The small molecule below binds the protein below.
Small molecule (SMILES): CN(C)[C@@H]1C(O)=C(C(N)=O)C(=O)[C@@]2(O)C(O)=C3C(=O)c4c(O)cccc4[C@@](C)(O)[C@H]3[C@H](O)[C@@H]12

Binding-site contacts:
Ligand atom O1 contacts residue VAL112 of chain 1.A at 3.8 Å.
Ligand atom C8 contacts residue LEU169 of chain 2.A at 3.8 Å (hydrophobic).
Ligand atom C42 contacts residue SER137 of chain 1.A at 3.5 Å.
Ligand atom O12 contacts residue MG1 of chain 1.C at 2.0 Å.
Ligand atom C9 contacts residue MET176 of chain 2.A at 3.3 Å (hydrophobic).
Ligand atom O11 contacts residue MG1 of chain 1.C at 2.1 Å.
Ligand atom O13 contacts residue PHE85 of chain 1.A at 3.4 Å.
Ligand atom O5 contacts residue ILE133 of chain 1.A at 3.2 Å.
Ligand atom C4 contacts residue GLN115 of chain 1.A at 3.5 Å.
Ligand atom C21 contacts residue GLN115 of chain 1.A at 3.8 Å.
Ligand atom O21 contacts residue HIS63 of chain 1.A at 3.0 Å (h-bond).
Ligand atom O10 contacts residue THR102 of chain 1.A at 3.8 Å.
Ligand atom O5 contacts residue GLN115 of chain 1.A at 2.8 Å (h-bond).
Ligand atom C11 contacts residue MG1 of chain 1.C at 3.1 Å.
Ligand atom C8 contacts residue MET176 of chain 2.A at 3.7 Å (hydrophobic).
Ligand atom C5B contacts residue MG1 of chain 1.C at 3.5 Å.
Ligand atom C3 contacts residue HIS63 of chain 1.A at 3.7 Å.
Ligand atom O3 contacts residue HIS63 of chain 1.A at 2.8 Å (h-bond).
Ligand atom C4 contacts residue ASN81 of chain 1.A at 3.7 Å.
Ligand atom O10 contacts residue ARG103 of chain 1.A at 3.5 Å.
Ligand atom C21 contacts residue HIS63 of chain 1.A at 3.6 Å.
Ligand atom O6 contacts residue VAL112 of chain 1.A at 3.2 Å.
Ligand atom O6 contacts residue PRO104 of chain 1.A at 3.3 Å.
Ligand atom C41 contacts residue SER137 of chain 1.A at 3.7 Å.
Ligand atom C42 contacts residue ASN81 of chain 1.A at 3.0 Å.
Ligand atom C6A contacts residue PRO104 of chain 1.A at 3.8 Å (hydrophobic).
Ligand atom O21 contacts residue GLN115 of chain 1.A at 3.1 Å (h-bond).
Ligand atom C7 contacts residue LEU169 of chain 2.A at 3.7 Å (hydrophobic).
Ligand atom O3 contacts residue GLN115 of chain 1.A at 3.2 Å (h-bond).
Ligand atom C41 contacts residue PHE85 of chain 1.A at 3.5 Å (hydrophobic).
Ligand atom C2 contacts residue GLN115 of chain 1.A at 3.8 Å.
Ligand atom C41 contacts residue ASN81 of chain 1.A at 3.3 Å.
Ligand atom C12 contacts residue MG1 of chain 1.C at 3.0 Å.
Ligand atom O21 contacts residue SER66 of chain 1.A at 2.8 Å (h-bond).
Ligand atom C3 contacts residue GLN115 of chain 1.A at 3.4 Å.
Ligand atom C5 contacts residue GLN115 of chain 1.A at 3.3 Å.
Ligand atom N4 contacts residue ASN81 of chain 1.A at 2.7 Å (h-bond).
Ligand atom O12 contacts residue HIS99 of chain 1.A at 3.0 Å (h-bond).
Ligand atom C10 contacts residue PRO104 of chain 1.A at 3.7 Å (hydrophobic).
Ligand atom O3 contacts residue ASN81 of chain 1.A at 2.8 Å (h-bond).

Sequence of chain 2.A:
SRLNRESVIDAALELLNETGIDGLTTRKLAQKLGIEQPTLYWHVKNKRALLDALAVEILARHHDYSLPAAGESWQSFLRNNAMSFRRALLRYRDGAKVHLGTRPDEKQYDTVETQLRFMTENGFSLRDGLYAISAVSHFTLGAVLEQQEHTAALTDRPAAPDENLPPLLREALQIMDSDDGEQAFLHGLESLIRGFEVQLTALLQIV

Sequence of chain 1.A:
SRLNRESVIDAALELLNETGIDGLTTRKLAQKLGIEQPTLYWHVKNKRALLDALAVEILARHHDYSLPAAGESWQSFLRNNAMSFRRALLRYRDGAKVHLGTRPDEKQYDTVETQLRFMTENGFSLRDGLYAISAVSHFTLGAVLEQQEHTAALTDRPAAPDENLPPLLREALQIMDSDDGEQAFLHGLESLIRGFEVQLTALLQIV